Binding-site contacts:
Ligand atom O2 contacts residue ASN55 of chain 1.PA at 3.5 Å (h-bond).
Ligand atom O2 contacts residue THR52 of chain 1.PA at 4.4 Å.
Ligand atom C6 contacts residue TRP287 of chain 1.PA at 3.8 Å (hydrophobic).
Ligand atom C2 contacts residue TRP287 of chain 1.PA at 3.8 Å (hydrophobic).
Ligand atom C3 contacts residue ASN254 of chain 1.OA at 4.1 Å.
Ligand atom O3 contacts residue TRP287 of chain 1.PA at 3.8 Å.
Ligand atom O5 contacts residue TRP287 of chain 1.PA at 3.3 Å.
Ligand atom O2 contacts residue ASN254 of chain 1.OA at 4.0 Å.
Ligand atom O3 contacts residue ALA257 of chain 1.OA at 4.5 Å.
Ligand atom C1 contacts residue TRP287 of chain 1.PA at 3.8 Å (hydrophobic).
Ligand atom C5 contacts residue TRP287 of chain 1.PA at 3.9 Å (hydrophobic).
Ligand atom O4 contacts residue TRP287 of chain 1.PA at 2.1 Å.
Ligand atom O2 contacts residue SER256 of chain 1.OA at 4.0 Å.
Ligand atom O3 contacts residue ASN254 of chain 1.OA at 3.8 Å.
Ligand atom C3 contacts residue TRP287 of chain 1.PA at 4.3 Å (hydrophobic).
Ligand atom O1 contacts residue TRP287 of chain 1.PA at 3.0 Å (h-bond).
Ligand atom C4 contacts residue TRP287 of chain 1.PA at 3.4 Å (hydrophobic).

Sequence of chain 1.PA:
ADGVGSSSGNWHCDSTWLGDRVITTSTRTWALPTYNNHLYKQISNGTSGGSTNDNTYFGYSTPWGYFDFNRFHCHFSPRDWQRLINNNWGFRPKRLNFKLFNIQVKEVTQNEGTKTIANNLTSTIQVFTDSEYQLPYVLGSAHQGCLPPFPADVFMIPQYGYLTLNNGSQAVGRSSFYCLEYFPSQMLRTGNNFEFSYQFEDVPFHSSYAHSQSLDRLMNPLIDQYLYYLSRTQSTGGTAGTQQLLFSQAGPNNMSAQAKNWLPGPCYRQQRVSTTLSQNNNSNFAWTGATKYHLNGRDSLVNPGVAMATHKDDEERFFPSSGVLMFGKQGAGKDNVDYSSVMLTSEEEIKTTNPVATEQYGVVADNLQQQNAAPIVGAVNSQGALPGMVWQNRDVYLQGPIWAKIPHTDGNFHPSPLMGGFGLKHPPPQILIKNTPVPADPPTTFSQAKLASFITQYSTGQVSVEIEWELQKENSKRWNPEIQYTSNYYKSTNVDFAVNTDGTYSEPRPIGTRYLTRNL

This protein binds this small molecule.
Small molecule (SMILES): OC[C@H]1O[C@@H](O)[C@H](O)[C@@H](O)[C@H]1O

Sequence of chain 1.OA:
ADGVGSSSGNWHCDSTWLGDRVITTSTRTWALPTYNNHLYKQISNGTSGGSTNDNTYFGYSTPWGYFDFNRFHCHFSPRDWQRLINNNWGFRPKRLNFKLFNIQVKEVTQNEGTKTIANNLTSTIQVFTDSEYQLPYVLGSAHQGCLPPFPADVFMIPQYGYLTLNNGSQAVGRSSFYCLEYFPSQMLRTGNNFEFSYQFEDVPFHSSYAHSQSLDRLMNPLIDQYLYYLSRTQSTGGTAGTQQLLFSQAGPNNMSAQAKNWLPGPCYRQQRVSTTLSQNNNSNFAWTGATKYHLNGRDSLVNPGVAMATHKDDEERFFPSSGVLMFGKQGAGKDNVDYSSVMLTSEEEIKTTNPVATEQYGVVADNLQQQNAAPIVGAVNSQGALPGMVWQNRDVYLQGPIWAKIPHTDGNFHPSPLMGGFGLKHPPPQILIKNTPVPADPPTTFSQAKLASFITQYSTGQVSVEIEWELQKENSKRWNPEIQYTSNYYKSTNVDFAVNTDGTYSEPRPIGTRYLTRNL